Sequence of chain 1.D:
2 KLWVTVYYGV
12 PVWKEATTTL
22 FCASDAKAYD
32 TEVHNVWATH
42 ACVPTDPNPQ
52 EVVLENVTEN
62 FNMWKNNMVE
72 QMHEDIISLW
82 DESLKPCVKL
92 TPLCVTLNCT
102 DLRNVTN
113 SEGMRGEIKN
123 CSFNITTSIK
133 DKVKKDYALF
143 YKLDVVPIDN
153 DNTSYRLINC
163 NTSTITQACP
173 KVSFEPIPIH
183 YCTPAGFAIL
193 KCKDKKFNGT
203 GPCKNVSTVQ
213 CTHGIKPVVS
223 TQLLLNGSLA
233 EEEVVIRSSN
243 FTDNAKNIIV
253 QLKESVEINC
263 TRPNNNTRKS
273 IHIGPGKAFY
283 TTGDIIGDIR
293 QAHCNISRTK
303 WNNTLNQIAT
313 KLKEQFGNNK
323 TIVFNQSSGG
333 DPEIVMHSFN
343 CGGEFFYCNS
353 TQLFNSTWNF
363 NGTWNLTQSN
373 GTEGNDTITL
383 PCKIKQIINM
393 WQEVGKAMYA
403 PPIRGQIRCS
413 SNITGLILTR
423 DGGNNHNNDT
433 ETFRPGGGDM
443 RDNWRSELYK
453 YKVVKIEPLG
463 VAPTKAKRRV

This protein binds this small molecule.
Small molecule (SMILES): CC(=O)N[C@H]1[C@H](O[C@H]2[C@H](O)[C@@H](NC(C)=O)CO[C@@H]2CO)O[C@H](CO)[C@@H](O[C@@H]2O[C@H](CO)[C@@H](O)[C@H](O)[C@@H]2O)[C@@H]1O

Binding-site contacts:
Ligand atom C8 contacts residue NAG1 of chain 1.LA at 3.7 Å.
Ligand atom C7 contacts residue ASN99 of chain 1.D at 3.2 Å.
Ligand atom C2 contacts residue ASN99 of chain 1.D at 2.4 Å.
Ligand atom O7 contacts residue ASN99 of chain 1.D at 3.9 Å.
Ligand atom C2 contacts residue NAG1 of chain 1.LA at 3.7 Å.
Ligand atom C7 contacts residue NAG1 of chain 1.LA at 3.9 Å.
Ligand atom C3 contacts residue NAG2 of chain 1.LA at 3.7 Å.
Ligand atom C8 contacts residue ASN99 of chain 1.D at 3.6 Å.
Ligand atom C5 contacts residue ASN99 of chain 1.D at 3.6 Å.
Ligand atom N2 contacts residue ASN99 of chain 1.D at 2.9 Å (h-bond).
Ligand atom O5 contacts residue ASN99 of chain 1.D at 2.4 Å (h-bond).
Ligand atom C7 contacts residue NAG2 of chain 1.LA at 3.3 Å.
Ligand atom O3 contacts residue NAG2 of chain 1.LA at 2.9 Å (h-bond).
Ligand atom O7 contacts residue NAG2 of chain 1.LA at 3.2 Å (h-bond).
Ligand atom N2 contacts residue NAG2 of chain 1.LA at 3.3 Å (h-bond).
Ligand atom C2 contacts residue NAG2 of chain 1.LA at 4.1 Å.
Ligand atom C8 contacts residue NAG2 of chain 1.LA at 4.1 Å.
Ligand atom C1 contacts residue ASN99 of chain 1.D at 1.4 Å.
Ligand atom C4 contacts residue ASN99 of chain 1.D at 4.2 Å.
Ligand atom N2 contacts residue NAG1 of chain 1.LA at 3.0 Å (h-bond).
Ligand atom C3 contacts residue ASN99 of chain 1.D at 3.8 Å.